This small molecule binds to this protein.
Small molecule (SMILES): CC(=O)N[C@@H]1[C@@H](O)[C@H](O)[C@@H](CO)O[C@H]1O

Binding-site contacts:
Ligand atom C2 contacts residue ASN149 of chain 1.C at 3.6 Å.
Ligand atom C2 contacts residue PHE148 of chain 1.C at 4.3 Å (hydrophobic).
Ligand atom C1 contacts residue PHE148 of chain 1.C at 4.5 Å (hydrophobic).
Ligand atom C8 contacts residue PHE148 of chain 1.C at 3.7 Å (hydrophobic).
Ligand atom N2 contacts residue ASN149 of chain 1.C at 4.3 Å.
Ligand atom C1 contacts residue ASN149 of chain 1.C at 2.3 Å.
Ligand atom N2 contacts residue PHE148 of chain 1.C at 4.2 Å.
Ligand atom O7 contacts residue PHE148 of chain 1.C at 2.0 Å.
Ligand atom O6 contacts residue SER135 of chain 1.C at 4.4 Å.
Ligand atom C5 contacts residue ASN149 of chain 1.C at 3.8 Å.
Ligand atom C7 contacts residue PHE148 of chain 1.C at 3.0 Å (hydrophobic).
Ligand atom O5 contacts residue ASN149 of chain 1.C at 2.5 Å (h-bond).
Ligand atom O6 contacts residue ASN149 of chain 1.C at 4.3 Å.

Sequence of chain 1.C:
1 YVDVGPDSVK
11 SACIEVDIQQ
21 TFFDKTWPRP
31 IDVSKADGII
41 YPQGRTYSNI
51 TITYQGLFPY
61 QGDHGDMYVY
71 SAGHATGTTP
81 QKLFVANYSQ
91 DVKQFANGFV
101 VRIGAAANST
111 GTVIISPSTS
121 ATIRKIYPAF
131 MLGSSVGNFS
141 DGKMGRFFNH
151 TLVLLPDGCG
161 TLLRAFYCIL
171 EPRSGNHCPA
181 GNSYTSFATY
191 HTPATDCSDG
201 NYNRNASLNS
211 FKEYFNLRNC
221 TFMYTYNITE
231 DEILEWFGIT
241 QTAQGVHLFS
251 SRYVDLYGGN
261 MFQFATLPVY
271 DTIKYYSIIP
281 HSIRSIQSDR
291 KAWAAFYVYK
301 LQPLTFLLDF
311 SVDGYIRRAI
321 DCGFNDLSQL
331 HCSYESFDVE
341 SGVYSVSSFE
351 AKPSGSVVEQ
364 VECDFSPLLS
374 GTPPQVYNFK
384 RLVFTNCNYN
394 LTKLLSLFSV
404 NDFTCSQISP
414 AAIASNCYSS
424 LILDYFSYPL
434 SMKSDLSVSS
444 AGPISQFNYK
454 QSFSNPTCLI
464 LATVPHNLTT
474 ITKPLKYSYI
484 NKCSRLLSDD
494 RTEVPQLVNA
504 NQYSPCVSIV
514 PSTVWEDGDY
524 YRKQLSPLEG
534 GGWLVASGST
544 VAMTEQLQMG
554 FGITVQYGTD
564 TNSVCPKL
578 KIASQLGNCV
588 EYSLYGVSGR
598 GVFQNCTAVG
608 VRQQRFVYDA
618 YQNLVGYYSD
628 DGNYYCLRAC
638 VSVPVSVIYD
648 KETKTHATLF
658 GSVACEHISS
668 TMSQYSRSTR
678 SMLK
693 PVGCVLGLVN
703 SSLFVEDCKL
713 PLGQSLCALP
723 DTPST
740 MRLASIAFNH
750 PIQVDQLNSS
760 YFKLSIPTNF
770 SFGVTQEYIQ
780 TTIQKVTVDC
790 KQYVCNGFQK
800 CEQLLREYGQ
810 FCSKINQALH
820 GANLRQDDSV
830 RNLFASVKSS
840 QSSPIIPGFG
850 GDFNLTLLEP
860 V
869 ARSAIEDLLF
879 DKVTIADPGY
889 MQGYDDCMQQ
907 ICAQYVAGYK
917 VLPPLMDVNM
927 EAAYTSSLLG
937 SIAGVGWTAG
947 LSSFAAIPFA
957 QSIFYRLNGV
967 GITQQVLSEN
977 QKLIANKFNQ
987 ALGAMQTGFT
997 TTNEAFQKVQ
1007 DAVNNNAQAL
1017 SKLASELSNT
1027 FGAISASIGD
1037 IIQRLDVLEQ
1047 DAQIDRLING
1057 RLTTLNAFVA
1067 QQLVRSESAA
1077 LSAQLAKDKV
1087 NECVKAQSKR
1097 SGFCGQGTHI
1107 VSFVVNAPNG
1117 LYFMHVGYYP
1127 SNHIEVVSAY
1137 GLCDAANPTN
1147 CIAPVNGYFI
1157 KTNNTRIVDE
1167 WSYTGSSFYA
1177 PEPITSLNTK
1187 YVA